Sequence of chain 1.A:
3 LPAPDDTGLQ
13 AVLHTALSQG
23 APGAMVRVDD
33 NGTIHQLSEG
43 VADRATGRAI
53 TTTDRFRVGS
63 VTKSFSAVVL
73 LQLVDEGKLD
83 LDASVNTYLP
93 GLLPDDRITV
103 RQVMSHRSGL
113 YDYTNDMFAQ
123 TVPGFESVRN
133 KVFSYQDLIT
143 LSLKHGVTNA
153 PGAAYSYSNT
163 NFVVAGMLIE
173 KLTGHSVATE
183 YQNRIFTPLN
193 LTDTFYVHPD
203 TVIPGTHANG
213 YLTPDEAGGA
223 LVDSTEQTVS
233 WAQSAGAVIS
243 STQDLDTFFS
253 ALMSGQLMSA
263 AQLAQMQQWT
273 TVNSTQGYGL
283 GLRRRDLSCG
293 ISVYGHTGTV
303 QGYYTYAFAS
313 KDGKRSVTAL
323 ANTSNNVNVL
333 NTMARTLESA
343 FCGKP

This small molecule binds to this protein.
Small molecule (SMILES): O=C([O-])/C(=C\OP(=O)=O)c1ccccc1

Binding-site contacts:
Ligand atom C1 contacts residue TYR159 of chain 1.A at 3.7 Å (hydrophobic).
Ligand atom O1 contacts residue THR301 of chain 1.A at 3.1 Å (h-bond).
Ligand atom O3 contacts residue GOL1 of chain 1.C at 3.8 Å.
Ligand atom O3 contacts residue GLY61 of chain 1.A at 3.5 Å.
Ligand atom C9 contacts residue THR299 of chain 1.A at 3.4 Å.
Ligand atom C5 contacts residue TYR159 of chain 1.A at 3.6 Å (hydrophobic).
Ligand atom O4 contacts residue ARG285 of chain 1.A at 3.8 Å.
Ligand atom O3 contacts residue VAL302 of chain 1.A at 3.4 Å (h-bond).
Ligand atom O2 contacts residue SER62 of chain 1.A at 2.6 Å (h-bond).
Ligand atom C3 contacts residue ARG285 of chain 1.A at 3.1 Å.
Ligand atom O2 contacts residue THR301 of chain 1.A at 3.8 Å.
Ligand atom O1 contacts residue SER62 of chain 1.A at 2.6 Å (h-bond).
Ligand atom C9 contacts residue TYR159 of chain 1.A at 3.4 Å (hydrophobic).
Ligand atom C4 contacts residue TYR159 of chain 1.A at 3.4 Å (hydrophobic).
Ligand atom C8 contacts residue THR301 of chain 1.A at 3.3 Å.
Ligand atom O5 contacts residue HIS298 of chain 1.A at 3.4 Å.
Ligand atom O3 contacts residue THR301 of chain 1.A at 2.7 Å (h-bond).
Ligand atom C2 contacts residue ARG285 of chain 1.A at 3.7 Å.
Ligand atom O5 contacts residue SER62 of chain 1.A at 3.5 Å.
Ligand atom O4 contacts residue THR301 of chain 1.A at 3.9 Å.
Ligand atom O3 contacts residue SER62 of chain 1.A at 2.6 Å (h-bond).
Ligand atom O5 contacts residue ARG285 of chain 1.A at 3.0 Å (salt-bridge).
Ligand atom C3 contacts residue TYR159 of chain 1.A at 3.7 Å (hydrophobic).
Ligand atom P1 contacts residue GOL1 of chain 1.C at 3.7 Å.
Ligand atom O5 contacts residue THR299 of chain 1.A at 3.4 Å (h-bond).
Ligand atom C2 contacts residue TYR159 of chain 1.A at 3.5 Å (hydrophobic).
Ligand atom O5 contacts residue TYR159 of chain 1.A at 2.6 Å (h-bond).
Ligand atom C6 contacts residue GOL1 of chain 1.G at 3.4 Å.
Ligand atom O2 contacts residue GOL1 of chain 1.C at 2.9 Å (h-bond).
Ligand atom C8 contacts residue SER62 of chain 1.A at 3.4 Å.
Ligand atom C7 contacts residue TYR159 of chain 1.A at 3.5 Å (hydrophobic).
Ligand atom O4 contacts residue THR299 of chain 1.A at 2.6 Å (h-bond).
Ligand atom C8 contacts residue TYR159 of chain 1.A at 3.7 Å (hydrophobic).
Ligand atom C1 contacts residue GOL1 of chain 1.G at 3.7 Å.
Ligand atom C9 contacts residue ARG285 of chain 1.A at 3.4 Å.
Ligand atom C6 contacts residue TYR159 of chain 1.A at 3.7 Å (hydrophobic).
Ligand atom O1 contacts residue TYR159 of chain 1.A at 3.8 Å.
Ligand atom P1 contacts residue SER62 of chain 1.A at 1.6 Å.
Ligand atom P1 contacts residue THR301 of chain 1.A at 3.7 Å.
Ligand atom O3 contacts residue GLY300 of chain 1.A at 3.4 Å.